Sequence of chain 3.A:
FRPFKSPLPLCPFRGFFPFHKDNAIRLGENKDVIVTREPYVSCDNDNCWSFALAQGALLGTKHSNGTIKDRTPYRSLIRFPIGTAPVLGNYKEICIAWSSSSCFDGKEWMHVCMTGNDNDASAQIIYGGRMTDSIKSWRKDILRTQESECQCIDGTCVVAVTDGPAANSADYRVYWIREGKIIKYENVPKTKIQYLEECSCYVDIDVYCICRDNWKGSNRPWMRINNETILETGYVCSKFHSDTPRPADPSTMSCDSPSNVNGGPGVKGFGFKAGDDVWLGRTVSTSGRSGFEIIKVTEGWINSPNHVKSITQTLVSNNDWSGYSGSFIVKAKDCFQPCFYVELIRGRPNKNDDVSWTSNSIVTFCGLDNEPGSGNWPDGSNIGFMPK

Binding-site contacts:
Ligand atom N2 contacts residue ASN65 of chain 3.A at 2.9 Å (h-bond).
Ligand atom O7 contacts residue ASN65 of chain 3.A at 3.7 Å.
Ligand atom N2 contacts residue SER356 of chain 3.A at 3.8 Å.
Ligand atom C8 contacts residue SER356 of chain 3.A at 3.9 Å.
Ligand atom O5 contacts residue ASN65 of chain 3.A at 2.4 Å (h-bond).
Ligand atom C4 contacts residue PHE385 of chain 2.A at 4.4 Å (hydrophobic).
Ligand atom C4 contacts residue ASN65 of chain 3.A at 4.2 Å.
Ligand atom C3 contacts residue ASN65 of chain 3.A at 3.7 Å.
Ligand atom C2 contacts residue ASN65 of chain 3.A at 2.4 Å.
Ligand atom O3 contacts residue PHE385 of chain 2.A at 3.9 Å.
Ligand atom C1 contacts residue ASN65 of chain 3.A at 1.4 Å.
Ligand atom C7 contacts residue ASN65 of chain 3.A at 3.5 Å.
Ligand atom C8 contacts residue LYS388 of chain 3.A at 3.7 Å.
Ligand atom C1 contacts residue SER356 of chain 3.A at 4.1 Å.
Ligand atom C5 contacts residue ASN65 of chain 3.A at 3.6 Å.
Ligand atom C7 contacts residue SER356 of chain 3.A at 4.1 Å.
Ligand atom C3 contacts residue PHE385 of chain 2.A at 4.3 Å (hydrophobic).

Sequence of chain 2.A:
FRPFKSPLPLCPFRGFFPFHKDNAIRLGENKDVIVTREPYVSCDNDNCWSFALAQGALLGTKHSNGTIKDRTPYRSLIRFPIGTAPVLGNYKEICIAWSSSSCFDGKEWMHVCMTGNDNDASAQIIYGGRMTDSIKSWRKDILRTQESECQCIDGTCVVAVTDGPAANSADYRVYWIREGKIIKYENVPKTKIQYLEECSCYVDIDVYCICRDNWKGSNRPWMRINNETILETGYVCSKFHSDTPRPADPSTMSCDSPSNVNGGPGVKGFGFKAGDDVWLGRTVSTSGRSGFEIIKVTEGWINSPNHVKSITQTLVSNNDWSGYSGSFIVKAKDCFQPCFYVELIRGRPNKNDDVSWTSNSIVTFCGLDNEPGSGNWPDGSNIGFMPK

This protein binds this small molecule.
Small molecule (SMILES): CC(=O)N[C@H]1[C@H](O[C@H]2[C@H](O)[C@@H](NC(C)=O)CO[C@@H]2CO[C@@H]2O[C@@H](C)[C@@H](O)[C@@H](O)[C@@H]2O)O[C@H](CO)[C@@H](O)[C@@H]1O